A small-molecule ligand and the protein it binds are described below.
Small molecule (SMILES): CC(=O)N[C@@H]1[C@@H](O)[C@H](O)[C@@H](CO)O[C@H]1O

Sequence of chain 1.B:
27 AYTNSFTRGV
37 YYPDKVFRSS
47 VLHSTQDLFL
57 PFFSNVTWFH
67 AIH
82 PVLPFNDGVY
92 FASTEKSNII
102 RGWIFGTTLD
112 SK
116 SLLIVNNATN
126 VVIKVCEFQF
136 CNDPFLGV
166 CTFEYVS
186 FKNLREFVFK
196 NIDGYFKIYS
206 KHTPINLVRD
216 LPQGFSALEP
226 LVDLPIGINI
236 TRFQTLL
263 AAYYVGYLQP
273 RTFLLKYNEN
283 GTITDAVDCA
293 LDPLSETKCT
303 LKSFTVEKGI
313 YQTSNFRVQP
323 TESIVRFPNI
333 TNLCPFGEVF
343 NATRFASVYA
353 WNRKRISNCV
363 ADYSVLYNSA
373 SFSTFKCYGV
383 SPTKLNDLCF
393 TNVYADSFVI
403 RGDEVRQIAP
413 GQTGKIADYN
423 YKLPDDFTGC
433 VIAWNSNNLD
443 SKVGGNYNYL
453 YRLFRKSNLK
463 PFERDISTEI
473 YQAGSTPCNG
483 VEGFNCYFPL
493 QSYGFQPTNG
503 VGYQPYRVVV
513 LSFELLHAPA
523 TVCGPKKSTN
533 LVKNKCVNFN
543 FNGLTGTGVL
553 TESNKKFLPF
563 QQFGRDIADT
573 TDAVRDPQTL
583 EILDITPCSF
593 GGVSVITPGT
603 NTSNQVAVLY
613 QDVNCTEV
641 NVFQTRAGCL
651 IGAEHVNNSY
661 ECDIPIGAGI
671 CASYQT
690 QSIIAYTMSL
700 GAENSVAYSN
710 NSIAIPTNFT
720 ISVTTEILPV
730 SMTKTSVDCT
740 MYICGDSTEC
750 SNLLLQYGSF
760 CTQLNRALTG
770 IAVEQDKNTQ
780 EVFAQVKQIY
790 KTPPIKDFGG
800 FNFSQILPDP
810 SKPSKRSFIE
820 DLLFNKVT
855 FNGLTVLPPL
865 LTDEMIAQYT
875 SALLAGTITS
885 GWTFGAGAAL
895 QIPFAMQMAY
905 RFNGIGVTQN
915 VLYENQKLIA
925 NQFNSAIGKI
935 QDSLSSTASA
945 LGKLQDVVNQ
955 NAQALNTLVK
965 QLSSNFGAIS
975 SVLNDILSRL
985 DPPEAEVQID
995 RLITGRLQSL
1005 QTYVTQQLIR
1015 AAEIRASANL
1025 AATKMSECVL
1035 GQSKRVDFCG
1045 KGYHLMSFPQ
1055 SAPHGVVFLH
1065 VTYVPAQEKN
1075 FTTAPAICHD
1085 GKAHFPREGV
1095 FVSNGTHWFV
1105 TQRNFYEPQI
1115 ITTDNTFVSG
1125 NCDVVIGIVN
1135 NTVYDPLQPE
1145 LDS

Binding-site contacts:
Ligand atom C6 contacts residue ASN343 of chain 1.B at 4.2 Å.
Ligand atom O5 contacts residue ASN343 of chain 1.B at 2.3 Å (h-bond).
Ligand atom N2 contacts residue GLY339 of chain 1.B at 3.9 Å.
Ligand atom C4 contacts residue ASN343 of chain 1.B at 4.2 Å.
Ligand atom C5 contacts residue ASN343 of chain 1.B at 3.6 Å.
Ligand atom C7 contacts residue GLY339 of chain 1.B at 3.8 Å.
Ligand atom O7 contacts residue GLY339 of chain 1.B at 3.4 Å (h-bond).
Ligand atom C1 contacts residue ASN343 of chain 1.B at 1.4 Å.
Ligand atom N2 contacts residue ASN343 of chain 1.B at 2.9 Å (h-bond).
Ligand atom C3 contacts residue ASN343 of chain 1.B at 3.8 Å.
Ligand atom O7 contacts residue PHE338 of chain 1.B at 4.5 Å.
Ligand atom C7 contacts residue ASN343 of chain 1.B at 3.9 Å.
Ligand atom C2 contacts residue ASN343 of chain 1.B at 2.5 Å.
Ligand atom C8 contacts residue ASN343 of chain 1.B at 4.4 Å.